The small molecule below binds the protein below.
Small molecule (SMILES): CC(=O)N[C@@H]1[C@@H](O)[C@H](O)[C@@H](CO)O[C@H]1O

Sequence of chain 1.A:
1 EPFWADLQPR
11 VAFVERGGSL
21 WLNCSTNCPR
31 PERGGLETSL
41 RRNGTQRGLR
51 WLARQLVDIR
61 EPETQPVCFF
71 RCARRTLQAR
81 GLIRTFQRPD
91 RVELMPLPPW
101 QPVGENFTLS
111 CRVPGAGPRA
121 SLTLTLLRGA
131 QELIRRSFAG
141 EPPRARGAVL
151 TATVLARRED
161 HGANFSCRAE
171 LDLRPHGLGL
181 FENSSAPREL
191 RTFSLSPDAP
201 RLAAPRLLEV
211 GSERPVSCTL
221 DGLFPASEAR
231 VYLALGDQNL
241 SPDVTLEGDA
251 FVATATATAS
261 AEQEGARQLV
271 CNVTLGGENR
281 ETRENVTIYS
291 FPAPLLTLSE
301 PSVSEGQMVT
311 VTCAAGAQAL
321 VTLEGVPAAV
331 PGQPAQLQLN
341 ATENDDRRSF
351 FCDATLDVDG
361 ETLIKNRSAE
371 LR

Binding-site contacts:
Ligand atom C8 contacts residue ASP353 of chain 1.A at 4.4 Å.
Ligand atom C4 contacts residue ASN366 of chain 1.A at 4.3 Å.
Ligand atom C7 contacts residue ASN366 of chain 1.A at 3.8 Å.
Ligand atom O5 contacts residue ASN366 of chain 1.A at 2.4 Å (h-bond).
Ligand atom O7 contacts residue ASN366 of chain 1.A at 3.7 Å.
Ligand atom C5 contacts residue ASN366 of chain 1.A at 3.6 Å.
Ligand atom C7 contacts residue ILE364 of chain 1.A at 4.3 Å (hydrophobic).
Ligand atom N2 contacts residue ASN366 of chain 1.A at 3.1 Å (h-bond).
Ligand atom O3 contacts residue ILE364 of chain 1.A at 4.5 Å.
Ligand atom O7 contacts residue ILE364 of chain 1.A at 3.6 Å.
Ligand atom O7 contacts residue LYS365 of chain 1.A at 4.1 Å.
Ligand atom C3 contacts residue ASN366 of chain 1.A at 4.0 Å.
Ligand atom C2 contacts residue ASN366 of chain 1.A at 2.7 Å.
Ligand atom C1 contacts residue ASN366 of chain 1.A at 1.4 Å.
Ligand atom C8 contacts residue ILE364 of chain 1.A at 4.2 Å (hydrophobic).